The small molecule below binds the protein below.
Small molecule (SMILES): CC(=O)N[C@@H]1[C@@H](O)[C@H](O)[C@@H](CO)O[C@H]1O

Sequence of chain 1.F:
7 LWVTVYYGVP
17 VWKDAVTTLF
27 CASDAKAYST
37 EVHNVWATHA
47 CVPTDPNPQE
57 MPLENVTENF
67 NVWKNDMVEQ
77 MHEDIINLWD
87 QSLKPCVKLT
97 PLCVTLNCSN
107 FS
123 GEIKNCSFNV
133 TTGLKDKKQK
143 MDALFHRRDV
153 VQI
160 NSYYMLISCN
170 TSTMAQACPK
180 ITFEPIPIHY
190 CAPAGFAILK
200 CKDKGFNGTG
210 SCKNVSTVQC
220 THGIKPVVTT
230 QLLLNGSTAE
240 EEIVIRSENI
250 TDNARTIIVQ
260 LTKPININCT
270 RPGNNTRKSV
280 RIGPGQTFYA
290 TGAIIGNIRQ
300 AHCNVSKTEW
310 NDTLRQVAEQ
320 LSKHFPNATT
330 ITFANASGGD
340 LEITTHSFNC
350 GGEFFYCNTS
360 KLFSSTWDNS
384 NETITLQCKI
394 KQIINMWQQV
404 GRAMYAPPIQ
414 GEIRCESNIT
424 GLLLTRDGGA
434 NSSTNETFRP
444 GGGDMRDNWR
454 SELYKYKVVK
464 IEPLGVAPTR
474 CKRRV

Binding-site contacts:
Ligand atom C1 contacts residue ASP251 of chain 1.F at 4.2 Å.
Ligand atom C5 contacts residue THR250 of chain 1.F at 3.5 Å.
Ligand atom C2 contacts residue ASN248 of chain 1.F at 2.5 Å.
Ligand atom C7 contacts residue ASN248 of chain 1.F at 3.9 Å.
Ligand atom C6 contacts residue THR250 of chain 1.F at 4.5 Å.
Ligand atom C1 contacts residue ASN248 of chain 1.F at 1.4 Å.
Ligand atom O5 contacts residue ASN248 of chain 1.F at 2.4 Å (h-bond).
Ligand atom C3 contacts residue ASN248 of chain 1.F at 3.8 Å.
Ligand atom O5 contacts residue THR250 of chain 1.F at 3.6 Å (h-bond).
Ligand atom O5 contacts residue ASP251 of chain 1.F at 4.0 Å.
Ligand atom C5 contacts residue ASN248 of chain 1.F at 3.7 Å.
Ligand atom O6 contacts residue THR250 of chain 1.F at 4.4 Å.
Ligand atom O6 contacts residue ASP251 of chain 1.F at 4.3 Å.
Ligand atom C8 contacts residue NAG1 of chain 1.QA at 3.3 Å.
Ligand atom C1 contacts residue THR250 of chain 1.F at 3.2 Å.
Ligand atom C4 contacts residue THR250 of chain 1.F at 4.4 Å.
Ligand atom O7 contacts residue ASN248 of chain 1.F at 4.3 Å.
Ligand atom N2 contacts residue ASN248 of chain 1.F at 2.9 Å (h-bond).
Ligand atom C3 contacts residue THR250 of chain 1.F at 4.2 Å.
Ligand atom C4 contacts residue ASN248 of chain 1.F at 4.2 Å.
Ligand atom C8 contacts residue ASN248 of chain 1.F at 4.2 Å.
Ligand atom C2 contacts residue THR250 of chain 1.F at 4.2 Å.